This protein binds this small molecule.
Small molecule (SMILES): CC(=O)N[C@@H]1[C@@H](O)[C@H](O)[C@@H](CO)O[C@H]1O

Sequence of chain 1.B:
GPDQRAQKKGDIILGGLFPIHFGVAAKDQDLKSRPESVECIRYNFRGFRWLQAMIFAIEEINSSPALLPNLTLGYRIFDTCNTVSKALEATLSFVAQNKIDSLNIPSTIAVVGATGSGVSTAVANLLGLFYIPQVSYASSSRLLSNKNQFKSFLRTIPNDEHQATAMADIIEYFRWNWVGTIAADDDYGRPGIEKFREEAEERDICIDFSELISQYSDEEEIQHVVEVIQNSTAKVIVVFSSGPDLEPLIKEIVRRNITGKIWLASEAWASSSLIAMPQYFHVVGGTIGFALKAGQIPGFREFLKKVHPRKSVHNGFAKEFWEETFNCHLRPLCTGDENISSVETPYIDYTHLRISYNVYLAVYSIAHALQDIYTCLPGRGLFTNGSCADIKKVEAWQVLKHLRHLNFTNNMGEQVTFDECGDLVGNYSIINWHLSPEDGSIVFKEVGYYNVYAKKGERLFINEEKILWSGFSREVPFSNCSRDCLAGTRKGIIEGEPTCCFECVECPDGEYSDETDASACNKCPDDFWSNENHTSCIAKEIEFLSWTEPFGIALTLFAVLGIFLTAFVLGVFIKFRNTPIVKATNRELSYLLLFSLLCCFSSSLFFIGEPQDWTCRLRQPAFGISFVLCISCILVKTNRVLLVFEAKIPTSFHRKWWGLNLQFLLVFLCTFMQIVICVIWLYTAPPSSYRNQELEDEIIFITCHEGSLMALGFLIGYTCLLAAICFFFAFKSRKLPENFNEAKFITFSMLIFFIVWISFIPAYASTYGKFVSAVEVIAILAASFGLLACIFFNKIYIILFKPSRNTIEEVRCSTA

Binding-site contacts:
Ligand atom C7 contacts residue ASN476 of chain 1.B at 4.0 Å.
Ligand atom C3 contacts residue ASN476 of chain 1.B at 3.8 Å.
Ligand atom C4 contacts residue ASN476 of chain 1.B at 4.2 Å.
Ligand atom N2 contacts residue ASN476 of chain 1.B at 2.9 Å (h-bond).
Ligand atom O6 contacts residue GLN484 of chain 1.B at 3.4 Å (h-bond).
Ligand atom O5 contacts residue ASN476 of chain 1.B at 2.4 Å (h-bond).
Ligand atom C2 contacts residue ASN476 of chain 1.B at 2.5 Å.
Ligand atom N2 contacts residue THR486 of chain 1.B at 4.2 Å.
Ligand atom C5 contacts residue GLN484 of chain 1.B at 3.4 Å.
Ligand atom O5 contacts residue GLN484 of chain 1.B at 3.1 Å (h-bond).
Ligand atom C1 contacts residue GLN484 of chain 1.B at 3.2 Å.
Ligand atom C1 contacts residue ASN476 of chain 1.B at 1.4 Å.
Ligand atom C6 contacts residue GLN484 of chain 1.B at 4.0 Å.
Ligand atom C5 contacts residue ASN476 of chain 1.B at 3.7 Å.
Ligand atom C8 contacts residue THR486 of chain 1.B at 4.3 Å.